Binding-site contacts:
Ligand atom C8 contacts residue GLN113 of chain 1.A at 3.7 Å.
Ligand atom N3B contacts residue GLY108 of chain 1.A at 2.7 Å (h-bond).
Ligand atom O3A contacts residue GLY108 of chain 1.A at 3.3 Å.
Ligand atom O1A contacts residue THR112 of chain 1.A at 2.9 Å (h-bond).
Ligand atom O4' contacts residue GLN113 of chain 1.A at 3.7 Å.
Ligand atom C2 contacts residue THR316 of chain 1.A at 3.5 Å.
Ligand atom O2G contacts residue MG1 of chain 1.B at 2.7 Å.
Ligand atom PB contacts residue GLY108 of chain 1.A at 3.7 Å.
Ligand atom C2 contacts residue GLU317 of chain 1.A at 3.7 Å.
Ligand atom O3G contacts residue PHE107 of chain 1.A at 3.1 Å.
Ligand atom O1G contacts residue LYS111 of chain 1.A at 3.0 Å (salt-bridge).
Ligand atom N6 contacts residue GLN161 of chain 1.A at 3.0 Å (h-bond).
Ligand atom O1A contacts residue GLY110 of chain 1.A at 3.1 Å.
Ligand atom O1B contacts residue THR112 of chain 1.A at 2.7 Å (h-bond).
Ligand atom C5 contacts residue ARG158 of chain 1.A at 3.6 Å.
Ligand atom PA contacts residue GLN113 of chain 1.A at 3.5 Å.
Ligand atom O1A contacts residue LYS111 of chain 1.A at 3.4 Å (salt-bridge).
Ligand atom O2B contacts residue SER109 of chain 1.A at 3.4 Å (h-bond).
Ligand atom N6 contacts residue ARG158 of chain 1.A at 3.0 Å (salt-bridge).
Ligand atom O1G contacts residue MG1 of chain 1.B at 3.0 Å.
Ligand atom N7 contacts residue ARG158 of chain 1.A at 3.6 Å.
Ligand atom C6 contacts residue ARG158 of chain 1.A at 3.4 Å.
Ligand atom PB contacts residue MG1 of chain 1.B at 3.5 Å.
Ligand atom O1A contacts residue GLN113 of chain 1.A at 3.0 Å (h-bond).
Ligand atom PG contacts residue MG1 of chain 1.B at 3.3 Å.
Ligand atom O1B contacts residue MG1 of chain 1.B at 2.2 Å.
Ligand atom O2B contacts residue GLY110 of chain 1.A at 2.9 Å (h-bond).
Ligand atom PG contacts residue K1 of chain 1.E at 3.7 Å.
Ligand atom O5' contacts residue GLY110 of chain 1.A at 3.7 Å.
Ligand atom O2B contacts residue LYS111 of chain 1.A at 2.6 Å (salt-bridge).
Ligand atom O2G contacts residue K1 of chain 1.D at 3.5 Å.
Ligand atom O2A contacts residue GLN113 of chain 1.A at 3.0 Å (h-bond).
Ligand atom PG contacts residue LYS111 of chain 1.A at 3.5 Å.
Ligand atom O5' contacts residue GLN113 of chain 1.A at 3.4 Å.
Ligand atom N1 contacts residue GLU317 of chain 1.A at 3.5 Å.
Ligand atom PB contacts residue LYS111 of chain 1.A at 3.6 Å.
Ligand atom N3B contacts residue PHE107 of chain 1.A at 3.7 Å.
Ligand atom O3G contacts residue GLY108 of chain 1.A at 3.6 Å.
Ligand atom N3B contacts residue LYS111 of chain 1.A at 3.1 Å (salt-bridge).
Ligand atom O2G contacts residue K1 of chain 1.E at 2.7 Å.

The small molecule below binds the protein below.
Small molecule (SMILES): Nc1ncnc2c1ncn2[C@@H]1O[C@H](CO[P](=O)(O)O[P](=O)(O)NP(=O)(O)O)[C@@H](O)[C@H]1O

Sequence of chain 1.A:
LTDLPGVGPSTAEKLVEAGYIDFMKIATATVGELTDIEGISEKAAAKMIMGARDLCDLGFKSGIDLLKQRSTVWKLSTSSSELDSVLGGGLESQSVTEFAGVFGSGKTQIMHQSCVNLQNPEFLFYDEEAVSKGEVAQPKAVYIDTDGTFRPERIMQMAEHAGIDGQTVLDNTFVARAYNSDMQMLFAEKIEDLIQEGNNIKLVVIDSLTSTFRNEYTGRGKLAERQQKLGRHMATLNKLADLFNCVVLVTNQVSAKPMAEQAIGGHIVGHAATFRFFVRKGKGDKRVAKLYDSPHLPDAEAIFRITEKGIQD